Sequence of chain 4.A:
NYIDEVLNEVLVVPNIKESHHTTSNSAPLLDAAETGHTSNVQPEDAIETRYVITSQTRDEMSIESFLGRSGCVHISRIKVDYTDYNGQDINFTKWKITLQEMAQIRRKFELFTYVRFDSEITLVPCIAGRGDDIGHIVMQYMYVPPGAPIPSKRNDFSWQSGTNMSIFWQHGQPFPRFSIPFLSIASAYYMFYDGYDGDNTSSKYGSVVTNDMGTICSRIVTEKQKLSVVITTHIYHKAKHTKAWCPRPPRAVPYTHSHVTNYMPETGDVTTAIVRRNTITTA

Binding-site contacts:
Ligand atom C21 contacts residue ILE101 of chain 4.A at 4.0 Å (hydrophobic).
Ligand atom C6 contacts residue THR102 of chain 4.A at 4.3 Å.
Ligand atom C16 contacts residue TYR147 of chain 4.A at 4.3 Å (hydrophobic).
Ligand atom C21 contacts residue ILE220 of chain 4.A at 3.5 Å (hydrophobic).
Ligand atom C3 contacts residue TYR193 of chain 4.A at 3.8 Å (hydrophobic).
Ligand atom C7 contacts residue THR102 of chain 4.A at 4.2 Å.
Ligand atom C16 contacts residue ILE101 of chain 4.A at 3.5 Å (hydrophobic).
Ligand atom C8 contacts residue PHE121 of chain 4.A at 4.3 Å (hydrophobic).
Ligand atom C3 contacts residue PHE121 of chain 4.A at 4.4 Å (hydrophobic).
Ligand atom C20 contacts residue ILE125 of chain 4.A at 3.4 Å (hydrophobic).
Ligand atom C10 contacts residue HIS241 of chain 4.A at 3.6 Å.
Ligand atom C13 contacts residue ILE101 of chain 4.A at 3.4 Å (hydrophobic).
Ligand atom C3 contacts residue LEU103 of chain 4.A at 4.2 Å (hydrophobic).
Ligand atom C13 contacts residue THR102 of chain 4.A at 4.3 Å.
Ligand atom C18 contacts residue ILE220 of chain 4.A at 4.3 Å (hydrophobic).
Ligand atom C1 contacts residue MET195 of chain 4.A at 4.3 Å (hydrophobic).
Ligand atom C18 contacts residue ILE125 of chain 4.A at 4.2 Å (hydrophobic).
Ligand atom C15 contacts residue ILE101 of chain 4.A at 4.1 Å (hydrophobic).
Ligand atom C17 contacts residue TYR147 of chain 4.A at 4.0 Å (hydrophobic).
Ligand atom N5 contacts residue MET217 of chain 4.A at 3.3 Å (h-bond).
Ligand atom C21 contacts residue TYR147 of chain 4.A at 2.7 Å (hydrophobic).
Ligand atom C10 contacts residue SER123 of chain 4.A at 4.2 Å.
Ligand atom C17 contacts residue ILE220 of chain 4.A at 3.9 Å (hydrophobic).
Ligand atom C18 contacts residue PHE182 of chain 4.A at 4.0 Å (hydrophobic).
Ligand atom O2 contacts residue TYR193 of chain 4.A at 3.4 Å.
Ligand atom C14 contacts residue LEU187 of chain 4.A at 4.3 Å (hydrophobic).
Ligand atom C1 contacts residue TYR194 of chain 4.A at 4.2 Å (hydrophobic).
Ligand atom N4 contacts residue TYR193 of chain 4.A at 3.5 Å.
Ligand atom O2 contacts residue MET195 of chain 4.A at 4.4 Å.
Ligand atom C11 contacts residue HIS241 of chain 4.A at 3.7 Å.
Ligand atom C19 contacts residue ILE125 of chain 4.A at 3.2 Å (hydrophobic).
Ligand atom N5 contacts residue TYR193 of chain 4.A at 4.0 Å.
Ligand atom N4 contacts residue MET217 of chain 4.A at 3.3 Å.
Ligand atom C14 contacts residue ILE101 of chain 4.A at 4.1 Å (hydrophobic).
Ligand atom C1 contacts residue TYR193 of chain 4.A at 3.8 Å (hydrophobic).
Ligand atom C14 contacts residue MET217 of chain 4.A at 3.9 Å (hydrophobic).
Ligand atom C17 contacts residue ILE101 of chain 4.A at 3.8 Å (hydrophobic).
Ligand atom C8 contacts residue LEU103 of chain 4.A at 3.1 Å (hydrophobic).
Ligand atom C1 contacts residue ASN215 of chain 4.A at 3.6 Å.
Ligand atom C7 contacts residue LEU103 of chain 4.A at 3.2 Å (hydrophobic).

The small molecule below binds the protein below.
Small molecule (SMILES): COc1ccc(N2CCN(c3cccc(C)c3)CC2)nn1